This protein binds this small molecule.
Small molecule (SMILES): Clc1ccc(Oc2cnns2)c2ccccc12

Binding-site contacts:
Ligand atom C17 contacts residue MET267 of chain 1.B at 3.7 Å (hydrophobic).
Ligand atom N4 contacts residue PHE250 of chain 1.B at 4.0 Å.
Ligand atom CL13 contacts residue VAL232 of chain 1.B at 4.0 Å.
Ligand atom C10 contacts residue ILE246 of chain 1.B at 3.8 Å (hydrophobic).
Ligand atom C12 contacts residue ILE246 of chain 1.B at 3.6 Å (hydrophobic).
Ligand atom C15 contacts residue PHE283 of chain 1.B at 3.7 Å (hydrophobic).
Ligand atom C14 contacts residue PHE250 of chain 1.B at 3.7 Å (hydrophobic).
Ligand atom CL13 contacts residue ILE246 of chain 1.B at 4.0 Å.
Ligand atom C12 contacts residue VAL232 of chain 1.B at 4.3 Å (hydrophobic).
Ligand atom C9 contacts residue GLN280 of chain 1.B at 4.2 Å.
Ligand atom C14 contacts residue PHE283 of chain 1.B at 3.5 Å (hydrophobic).
Ligand atom N4 contacts residue HIS79 of chain 1.B at 4.2 Å.
Ligand atom C2 contacts residue PHE250 of chain 1.B at 4.2 Å (hydrophobic).
Ligand atom C15 contacts residue GLN280 of chain 1.B at 3.1 Å.
Ligand atom C6 contacts residue LEU229 of chain 1.B at 4.0 Å (hydrophobic).
Ligand atom O8 contacts residue PHE283 of chain 1.B at 4.0 Å.
Ligand atom C17 contacts residue TYR247 of chain 1.B at 4.1 Å (hydrophobic).
Ligand atom S3 contacts residue ILE246 of chain 1.B at 4.1 Å.
Ligand atom C6 contacts residue PHE283 of chain 1.B at 3.6 Å (hydrophobic).
Ligand atom C16 contacts residue PHE283 of chain 1.B at 3.5 Å (hydrophobic).
Ligand atom C17 contacts residue PHE250 of chain 1.B at 4.1 Å (hydrophobic).
Ligand atom C7 contacts residue PHE250 of chain 1.B at 4.2 Å (hydrophobic).
Ligand atom C12 contacts residue PHE283 of chain 1.B at 4.1 Å (hydrophobic).
Ligand atom S3 contacts residue TYR78 of chain 1.B at 4.1 Å.
Ligand atom CL13 contacts residue GLN280 of chain 1.B at 3.3 Å.
Ligand atom CL13 contacts residue PHE283 of chain 1.B at 4.3 Å.
Ligand atom O8 contacts residue LEU229 of chain 1.B at 3.8 Å.
Ligand atom C9 contacts residue PHE283 of chain 1.B at 3.7 Å (hydrophobic).
Ligand atom C11 contacts residue LEU229 of chain 1.B at 3.7 Å (hydrophobic).
Ligand atom C16 contacts residue MET267 of chain 1.B at 3.3 Å (hydrophobic).
Ligand atom C7 contacts residue PHE283 of chain 1.B at 3.5 Å (hydrophobic).
Ligand atom N1 contacts residue HIS79 of chain 1.B at 3.1 Å.
Ligand atom C11 contacts residue PHE283 of chain 1.B at 4.1 Å (hydrophobic).
Ligand atom S3 contacts residue HIS79 of chain 1.B at 4.0 Å.
Ligand atom C10 contacts residue PHE283 of chain 1.B at 3.8 Å (hydrophobic).
Ligand atom N1 contacts residue PHE250 of chain 1.B at 3.8 Å.
Ligand atom C16 contacts residue PHE250 of chain 1.B at 3.8 Å (hydrophobic).
Ligand atom C17 contacts residue PHE283 of chain 1.B at 3.7 Å (hydrophobic).
Ligand atom C17 contacts residue GLN280 of chain 1.B at 3.7 Å.
Ligand atom S3 contacts residue PHE250 of chain 1.B at 3.9 Å.

Sequence of chain 1.B:
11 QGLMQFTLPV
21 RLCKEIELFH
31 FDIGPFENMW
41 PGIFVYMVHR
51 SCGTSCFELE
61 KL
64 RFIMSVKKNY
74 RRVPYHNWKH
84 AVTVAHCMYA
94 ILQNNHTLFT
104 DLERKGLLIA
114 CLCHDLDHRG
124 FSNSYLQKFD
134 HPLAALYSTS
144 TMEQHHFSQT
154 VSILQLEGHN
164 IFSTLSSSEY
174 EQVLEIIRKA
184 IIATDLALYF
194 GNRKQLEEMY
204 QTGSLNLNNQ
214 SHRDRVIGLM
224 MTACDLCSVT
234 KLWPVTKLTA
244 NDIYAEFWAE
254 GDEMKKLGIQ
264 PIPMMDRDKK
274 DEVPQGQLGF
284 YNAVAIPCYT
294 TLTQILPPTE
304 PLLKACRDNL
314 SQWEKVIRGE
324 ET